Binding-site contacts:
Ligand atom CD contacts residue ASP304 of chain 1.A at 3.4 Å.
Ligand atom NH2 contacts residue GLY274 of chain 1.A at 2.8 Å (h-bond).
Ligand atom OXT contacts residue ILE280 of chain 1.A at 2.8 Å (h-bond).
Ligand atom CB contacts residue ASP304 of chain 1.A at 3.4 Å.
Ligand atom CZ contacts residue LEU113 of chain 1.A at 3.8 Å (hydrophobic).
Ligand atom CA contacts residue VAL112 of chain 1.A at 3.4 Å (hydrophobic).
Ligand atom O contacts residue GLU277 of chain 1.A at 3.5 Å (salt-bridge).
Ligand atom OXT contacts residue VAL281 of chain 1.A at 3.2 Å (h-bond).
Ligand atom O contacts residue CYS278 of chain 1.A at 3.7 Å.
Ligand atom NH2 contacts residue THR300 of chain 1.A at 3.0 Å (h-bond).
Ligand atom NH2 contacts residue PHE301 of chain 1.A at 2.9 Å (h-bond).
Ligand atom CB contacts residue VAL112 of chain 1.A at 3.2 Å (hydrophobic).
Ligand atom C contacts residue GLY279 of chain 1.A at 3.9 Å.
Ligand atom CZ contacts residue GLY274 of chain 1.A at 3.2 Å.
Ligand atom NE contacts residue GLY274 of chain 1.A at 2.8 Å (h-bond).
Ligand atom O contacts residue VAL112 of chain 1.A at 2.8 Å (h-bond).
Ligand atom NE contacts residue LEU273 of chain 1.A at 3.5 Å.
Ligand atom C contacts residue ILE280 of chain 1.A at 3.9 Å (hydrophobic).
Ligand atom CA contacts residue GLU277 of chain 1.A at 3.2 Å.
Ligand atom N contacts residue GLU277 of chain 1.A at 3.0 Å (salt-bridge).
Ligand atom CD contacts residue LEU273 of chain 1.A at 3.8 Å (hydrophobic).
Ligand atom CZ contacts residue ASP304 of chain 1.A at 3.8 Å.
Ligand atom NH1 contacts residue ASP304 of chain 1.A at 2.8 Å (salt-bridge).
Ligand atom O contacts residue SER111 of chain 1.A at 3.6 Å.
Ligand atom CZ contacts residue LEU273 of chain 1.A at 3.9 Å (hydrophobic).
Ligand atom NH1 contacts residue SER299 of chain 1.A at 3.8 Å.
Ligand atom CB contacts residue VAL281 of chain 1.A at 3.7 Å (hydrophobic).
Ligand atom NH2 contacts residue PHE275 of chain 1.A at 3.8 Å.
Ligand atom OXT contacts residue CYS278 of chain 1.A at 3.8 Å.
Ligand atom N contacts residue SER111 of chain 1.A at 2.9 Å (h-bond).
Ligand atom C contacts residue GLU277 of chain 1.A at 3.4 Å.
Ligand atom CZ contacts residue THR300 of chain 1.A at 3.3 Å.
Ligand atom N contacts residue VAL112 of chain 1.A at 2.8 Å (h-bond).
Ligand atom CG contacts residue LEU113 of chain 1.A at 3.9 Å (hydrophobic).
Ligand atom OXT contacts residue GLY279 of chain 1.A at 3.3 Å (h-bond).
Ligand atom CG contacts residue ASP304 of chain 1.A at 3.5 Å.
Ligand atom CG contacts residue VAL112 of chain 1.A at 3.3 Å (hydrophobic).
Ligand atom NH1 contacts residue PHE303 of chain 1.A at 3.2 Å (h-bond).
Ligand atom NH1 contacts residue THR300 of chain 1.A at 2.8 Å (h-bond).
Ligand atom C contacts residue VAL112 of chain 1.A at 3.8 Å (hydrophobic).

This protein binds this small molecule.
Small molecule (SMILES): NC(=[NH2+])NCCC[C@H](N)C(=O)O

Sequence of chain 1.A:
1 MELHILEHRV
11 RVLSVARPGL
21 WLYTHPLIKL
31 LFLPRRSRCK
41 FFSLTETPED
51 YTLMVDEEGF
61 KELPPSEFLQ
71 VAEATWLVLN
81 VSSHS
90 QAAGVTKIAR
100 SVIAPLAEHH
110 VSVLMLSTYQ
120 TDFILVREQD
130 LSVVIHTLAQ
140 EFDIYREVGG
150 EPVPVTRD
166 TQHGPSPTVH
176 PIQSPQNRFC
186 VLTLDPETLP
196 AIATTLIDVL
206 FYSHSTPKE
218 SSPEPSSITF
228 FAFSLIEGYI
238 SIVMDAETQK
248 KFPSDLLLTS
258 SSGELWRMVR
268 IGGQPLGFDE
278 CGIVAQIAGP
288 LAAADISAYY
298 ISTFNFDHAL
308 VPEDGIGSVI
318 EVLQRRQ